This small molecule binds to this protein.
Small molecule (SMILES): O=c1[nH]c(N2CCOCC2)nc(N[C@@H]2CCCNC2)c1-c1nc2ccccc2s1

Binding-site contacts:
Ligand atom C20 contacts residue PRO107 of chain 1.D at 3.4 Å (hydrophobic).
Ligand atom C24 contacts residue LEU159 of chain 1.D at 3.4 Å (hydrophobic).
Ligand atom C20 contacts residue TYR105 of chain 1.D at 3.3 Å (hydrophobic).
Ligand atom C12 contacts residue SER110 of chain 1.D at 3.9 Å.
Ligand atom C21 contacts residue TYR105 of chain 1.D at 3.2 Å (hydrophobic).
Ligand atom N02 contacts residue GLY109 of chain 1.D at 3.9 Å.
Ligand atom C03 contacts residue MET33 of chain 1.D at 3.4 Å (hydrophobic).
Ligand atom C11 contacts residue MET33 of chain 1.D at 3.7 Å (hydrophobic).
Ligand atom N08 contacts residue MET33 of chain 1.D at 3.7 Å.
Ligand atom O09 contacts residue TYR105 of chain 1.D at 3.6 Å.
Ligand atom C03 contacts residue GLY109 of chain 1.D at 3.7 Å.
Ligand atom C03 contacts residue MET106 of chain 1.D at 3.5 Å (hydrophobic).
Ligand atom C12 contacts residue MET33 of chain 1.D at 3.7 Å (hydrophobic).
Ligand atom N25 contacts residue LEU159 of chain 1.D at 3.6 Å.
Ligand atom C14 contacts residue ASP113 of chain 1.D at 3.6 Å.
Ligand atom N04 contacts residue MET106 of chain 1.D at 2.9 Å (h-bond).
Ligand atom C21 contacts residue MET33 of chain 1.D at 3.8 Å (hydrophobic).
Ligand atom N13 contacts residue ASP113 of chain 1.D at 2.7 Å (salt-bridge).
Ligand atom C28 contacts residue LYS54 of chain 1.D at 3.5 Å.
Ligand atom N25 contacts residue VAL41 of chain 1.D at 3.7 Å.
Ligand atom N02 contacts residue MET33 of chain 1.D at 3.5 Å.
Ligand atom C05 contacts residue MET33 of chain 1.D at 3.8 Å (hydrophobic).
Ligand atom O09 contacts residue MET106 of chain 1.D at 2.7 Å (h-bond).
Ligand atom N04 contacts residue MET33 of chain 1.D at 3.4 Å (h-bond).
Ligand atom N08 contacts residue MET106 of chain 1.D at 3.8 Å.
Ligand atom C05 contacts residue MET106 of chain 1.D at 3.5 Å (hydrophobic).
Ligand atom C27 contacts residue TYR103 of chain 1.D at 3.4 Å (hydrophobic).
Ligand atom C14 contacts residue SER110 of chain 1.D at 3.6 Å.
Ligand atom C17 contacts residue MET33 of chain 1.D at 3.6 Å (hydrophobic).
Ligand atom C12 contacts residue ASP113 of chain 1.D at 3.2 Å.
Ligand atom C26 contacts residue TYR103 of chain 1.D at 3.3 Å (hydrophobic).
Ligand atom N04 contacts residue TYR105 of chain 1.D at 3.7 Å.
Ligand atom N08 contacts residue GLY109 of chain 1.D at 3.6 Å.
Ligand atom C23 contacts residue LEU159 of chain 1.D at 3.4 Å (hydrophobic).
Ligand atom O09 contacts residue ALA52 of chain 1.D at 3.5 Å.
Ligand atom N13 contacts residue MET33 of chain 1.D at 3.3 Å (h-bond).
Ligand atom S22 contacts residue ALA52 of chain 1.D at 3.4 Å.
Ligand atom C10 contacts residue LEU159 of chain 1.D at 3.6 Å (hydrophobic).
Ligand atom S22 contacts residue LEU159 of chain 1.D at 3.6 Å.
Ligand atom C21 contacts residue MET106 of chain 1.D at 3.5 Å (hydrophobic).

Sequence of chain 1.D:
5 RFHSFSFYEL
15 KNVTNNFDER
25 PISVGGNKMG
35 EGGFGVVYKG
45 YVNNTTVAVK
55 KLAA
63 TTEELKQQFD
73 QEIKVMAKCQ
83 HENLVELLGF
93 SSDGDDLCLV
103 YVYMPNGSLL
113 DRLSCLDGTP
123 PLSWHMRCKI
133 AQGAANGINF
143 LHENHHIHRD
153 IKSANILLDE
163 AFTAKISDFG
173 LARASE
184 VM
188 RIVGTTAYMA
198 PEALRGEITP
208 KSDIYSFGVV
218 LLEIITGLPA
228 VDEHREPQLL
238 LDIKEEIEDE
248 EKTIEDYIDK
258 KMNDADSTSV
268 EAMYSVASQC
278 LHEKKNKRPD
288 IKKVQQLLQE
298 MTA